The protein below binds the small molecule below.
Small molecule (SMILES): CC(=O)N[C@H]1[C@H](O[C@H]2[C@H](O)[C@@H](NC(C)=O)CO[C@@H]2CO)O[C@H](CO)[C@@H](O)[C@@H]1O

Binding-site contacts:
Ligand atom C3 contacts residue ASN717 of chain 1.F at 3.8 Å.
Ligand atom C8 contacts residue LEU922 of chain 1.F at 3.8 Å (hydrophobic).
Ligand atom O6 contacts residue LEU922 of chain 1.F at 3.9 Å.
Ligand atom C5 contacts residue GLN926 of chain 1.F at 4.2 Å.
Ligand atom O6 contacts residue GLN926 of chain 1.F at 2.4 Å (h-bond).
Ligand atom O5 contacts residue ASN717 of chain 1.F at 2.4 Å (h-bond).
Ligand atom C2 contacts residue ASN717 of chain 1.F at 2.5 Å.
Ligand atom C5 contacts residue ASN717 of chain 1.F at 3.7 Å.
Ligand atom C8 contacts residue ASN717 of chain 1.F at 4.4 Å.
Ligand atom C4 contacts residue LEU922 of chain 1.F at 4.5 Å (hydrophobic).
Ligand atom C6 contacts residue GLN926 of chain 1.F at 3.7 Å.
Ligand atom O4 contacts residue LEU922 of chain 1.F at 4.0 Å.
Ligand atom C1 contacts residue LEU922 of chain 1.F at 4.4 Å (hydrophobic).
Ligand atom O5 contacts residue GLN926 of chain 1.F at 4.5 Å.
Ligand atom O7 contacts residue ASN717 of chain 1.F at 3.1 Å (h-bond).
Ligand atom O6 contacts residue PHE718 of chain 1.F at 4.4 Å.
Ligand atom C7 contacts residue ASN717 of chain 1.F at 3.2 Å.
Ligand atom C6 contacts residue LEU922 of chain 1.F at 4.0 Å (hydrophobic).
Ligand atom C4 contacts residue ASN717 of chain 1.F at 4.2 Å.
Ligand atom N2 contacts residue ASN717 of chain 1.F at 2.9 Å (h-bond).
Ligand atom C1 contacts residue ASN717 of chain 1.F at 1.4 Å.
Ligand atom C7 contacts residue LEU922 of chain 1.F at 3.7 Å (hydrophobic).
Ligand atom O7 contacts residue LEU922 of chain 1.F at 3.4 Å.
Ligand atom C5 contacts residue LEU922 of chain 1.F at 3.8 Å (hydrophobic).

Sequence of chain 1.F:
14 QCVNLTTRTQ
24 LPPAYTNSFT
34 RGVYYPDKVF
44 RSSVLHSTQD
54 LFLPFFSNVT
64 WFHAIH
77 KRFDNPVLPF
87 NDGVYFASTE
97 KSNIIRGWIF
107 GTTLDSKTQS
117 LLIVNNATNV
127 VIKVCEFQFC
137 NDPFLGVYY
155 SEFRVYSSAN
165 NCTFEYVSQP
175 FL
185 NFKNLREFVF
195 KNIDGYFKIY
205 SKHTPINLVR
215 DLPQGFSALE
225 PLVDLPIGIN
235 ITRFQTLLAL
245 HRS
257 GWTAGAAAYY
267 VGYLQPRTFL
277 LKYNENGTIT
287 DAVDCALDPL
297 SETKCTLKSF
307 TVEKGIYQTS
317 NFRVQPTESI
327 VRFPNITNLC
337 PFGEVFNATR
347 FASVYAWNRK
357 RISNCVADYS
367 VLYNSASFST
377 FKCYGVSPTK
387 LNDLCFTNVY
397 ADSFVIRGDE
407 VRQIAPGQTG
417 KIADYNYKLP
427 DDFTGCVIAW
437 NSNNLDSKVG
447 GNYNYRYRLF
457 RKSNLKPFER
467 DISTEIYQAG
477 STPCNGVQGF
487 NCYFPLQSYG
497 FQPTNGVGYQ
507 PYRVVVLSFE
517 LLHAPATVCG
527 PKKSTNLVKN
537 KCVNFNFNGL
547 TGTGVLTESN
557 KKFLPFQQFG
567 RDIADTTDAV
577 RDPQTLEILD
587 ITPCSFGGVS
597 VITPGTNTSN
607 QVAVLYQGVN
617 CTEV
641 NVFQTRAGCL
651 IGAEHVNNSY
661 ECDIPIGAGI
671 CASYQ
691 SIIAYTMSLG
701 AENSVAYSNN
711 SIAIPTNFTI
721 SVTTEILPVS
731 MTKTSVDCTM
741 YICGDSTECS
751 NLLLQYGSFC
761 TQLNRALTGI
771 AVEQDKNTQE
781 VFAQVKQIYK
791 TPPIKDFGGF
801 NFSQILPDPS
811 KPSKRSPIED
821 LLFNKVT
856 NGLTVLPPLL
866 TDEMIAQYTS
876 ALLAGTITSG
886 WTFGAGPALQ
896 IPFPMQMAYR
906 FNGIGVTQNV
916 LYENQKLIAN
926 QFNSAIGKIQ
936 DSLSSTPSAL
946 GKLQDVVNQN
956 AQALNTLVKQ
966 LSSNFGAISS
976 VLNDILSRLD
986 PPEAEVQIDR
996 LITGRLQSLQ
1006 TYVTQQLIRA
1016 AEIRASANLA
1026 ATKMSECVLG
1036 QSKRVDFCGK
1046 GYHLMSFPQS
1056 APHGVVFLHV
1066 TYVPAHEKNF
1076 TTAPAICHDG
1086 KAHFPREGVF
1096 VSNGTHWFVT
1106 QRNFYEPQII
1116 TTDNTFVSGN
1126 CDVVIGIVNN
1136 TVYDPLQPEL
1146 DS